Sequence of chain 2.A:
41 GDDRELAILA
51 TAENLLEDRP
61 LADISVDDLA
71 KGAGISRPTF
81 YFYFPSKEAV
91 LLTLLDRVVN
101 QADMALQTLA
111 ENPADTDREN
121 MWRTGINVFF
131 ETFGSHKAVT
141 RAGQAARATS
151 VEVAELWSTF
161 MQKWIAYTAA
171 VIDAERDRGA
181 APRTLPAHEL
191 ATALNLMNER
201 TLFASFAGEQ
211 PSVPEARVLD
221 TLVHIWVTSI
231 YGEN

A small-molecule ligand and the protein it binds are described below.
Small molecule (SMILES): CC(C)(C)OC(=O)N1CCC(c2nc(-c3cccs3)no2)CC1

Binding-site contacts:
Ligand atom C1 contacts residue PHE129 of chain 2.A at 3.8 Å (hydrophobic).
Ligand atom C9 contacts residue GLU199 of chain 2.A at 3.5 Å.
Ligand atom C3 contacts residue TRP122 of chain 2.A at 3.5 Å (hydrophobic).
Ligand atom N2 contacts residue ASN195 of chain 2.A at 3.3 Å (h-bond).
Ligand atom C1 contacts residue ASN195 of chain 2.A at 3.4 Å.
Ligand atom C8 contacts residue LEU202 of chain 2.A at 3.7 Å (hydrophobic).
Ligand atom C11 contacts residue ASN198 of chain 2.A at 3.8 Å.
Ligand atom C2 contacts residue PHE129 of chain 2.A at 3.7 Å (hydrophobic).
Ligand atom C5 contacts residue ASN195 of chain 2.A at 3.2 Å.
Ligand atom C15 contacts residue MET121 of chain 2.A at 3.6 Å (hydrophobic).
Ligand atom C2 contacts residue ASN195 of chain 2.A at 2.8 Å.
Ligand atom C8 contacts residue ASN198 of chain 2.A at 3.6 Å.
Ligand atom C8 contacts residue PHE129 of chain 2.A at 3.7 Å (hydrophobic).
Ligand atom C14 contacts residue TYR167 of chain 2.A at 3.5 Å (hydrophobic).
Ligand atom C9 contacts residue PHE203 of chain 2.A at 3.6 Å (hydrophobic).
Ligand atom O3 contacts residue TRP122 of chain 2.A at 3.2 Å.
Ligand atom O1 contacts residue ASN195 of chain 2.A at 2.9 Å (h-bond).
Ligand atom N1 contacts residue ASN198 of chain 2.A at 3.2 Å (h-bond).
Ligand atom N1 contacts residue PHE129 of chain 2.A at 3.8 Å.
Ligand atom C16 contacts residue MET121 of chain 2.A at 3.7 Å (hydrophobic).
Ligand atom C11 contacts residue LEU202 of chain 2.A at 3.6 Å (hydrophobic).
Ligand atom N1 contacts residue ASN195 of chain 2.A at 3.1 Å (h-bond).
Ligand atom C12 contacts residue THR168 of chain 2.A at 3.6 Å.
Ligand atom S1 contacts residue MET161 of chain 2.A at 3.4 Å (h-bond).
Ligand atom N3 contacts residue TRP122 of chain 2.A at 3.8 Å.
Ligand atom N2 contacts residue PHE129 of chain 2.A at 3.5 Å.
Ligand atom C16 contacts residue GLY125 of chain 2.A at 3.8 Å.
Ligand atom C5 contacts residue TRP226 of chain 2.A at 3.7 Å (hydrophobic).
Ligand atom C11 contacts residue GLU199 of chain 2.A at 3.7 Å.
Ligand atom C6 contacts residue ILE126 of chain 2.A at 3.6 Å (hydrophobic).
Ligand atom O1 contacts residue PHE129 of chain 2.A at 3.6 Å.
Ligand atom C4 contacts residue PHE129 of chain 2.A at 3.7 Å (hydrophobic).
Ligand atom O3 contacts residue GLY125 of chain 2.A at 3.3 Å.
Ligand atom N2 contacts residue TRP164 of chain 2.A at 3.5 Å.
Ligand atom C3 contacts residue GLY125 of chain 2.A at 3.8 Å.
Ligand atom O3 contacts residue MET121 of chain 2.A at 3.7 Å.
Ligand atom O1 contacts residue TRP164 of chain 2.A at 3.4 Å.
Ligand atom C7 contacts residue THR168 of chain 2.A at 3.5 Å.
Ligand atom C6 contacts residue TRP226 of chain 2.A at 3.8 Å (hydrophobic).
Ligand atom C13 contacts residue ILE126 of chain 2.A at 3.6 Å (hydrophobic).